This small molecule binds to this protein.
Small molecule (SMILES): O=C(NCCC(F)(F)F)c1ccc(-c2csc(CNS(=O)(=O)c3ccccc3)n2)cc1

Sequence of chain 1.A:
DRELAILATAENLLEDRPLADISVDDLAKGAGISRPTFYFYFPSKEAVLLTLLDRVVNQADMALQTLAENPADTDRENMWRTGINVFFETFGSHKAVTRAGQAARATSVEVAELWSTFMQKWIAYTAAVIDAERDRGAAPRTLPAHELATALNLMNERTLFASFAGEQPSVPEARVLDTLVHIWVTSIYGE

Binding-site contacts:
Ligand atom C19 contacts residue ALA107 of chain 1.A at 3.5 Å (hydrophobic).
Ligand atom C10 contacts residue TRP219 of chain 1.A at 3.5 Å (hydrophobic).
Ligand atom N1 contacts residue ASN188 of chain 1.A at 2.9 Å (h-bond).
Ligand atom C10 contacts residue PHE122 of chain 1.A at 3.7 Å (hydrophobic).
Ligand atom C12 contacts residue TYR160 of chain 1.A at 3.6 Å (hydrophobic).
Ligand atom O2 contacts residue LEU99 of chain 1.A at 3.7 Å.
Ligand atom S1 contacts residue VAL164 of chain 1.A at 3.6 Å.
Ligand atom C13 contacts residue TRP115 of chain 1.A at 3.3 Å (hydrophobic).
Ligand atom C7 contacts residue THR161 of chain 1.A at 3.2 Å.
Ligand atom C14 contacts residue MET114 of chain 1.A at 3.5 Å (hydrophobic).
Ligand atom C18 contacts residue ALA107 of chain 1.A at 3.1 Å (hydrophobic).
Ligand atom N2 contacts residue MET114 of chain 1.A at 3.2 Å (h-bond).
Ligand atom C12 contacts residue THR161 of chain 1.A at 3.6 Å.
Ligand atom C2 contacts residue PHE122 of chain 1.A at 3.6 Å (hydrophobic).
Ligand atom C9 contacts residue TRP219 of chain 1.A at 3.6 Å (hydrophobic).
Ligand atom O2 contacts residue LEU102 of chain 1.A at 3.4 Å.
Ligand atom F3 contacts residue PHE196 of chain 1.A at 3.4 Å.
Ligand atom O3 contacts residue TYR160 of chain 1.A at 3.1 Å (h-bond).
Ligand atom O1 contacts residue PHE122 of chain 1.A at 3.4 Å.
Ligand atom F1 contacts residue MET154 of chain 1.A at 3.7 Å.
Ligand atom N3 contacts residue TRP115 of chain 1.A at 3.7 Å.
Ligand atom C4 contacts residue PHE122 of chain 1.A at 3.5 Å (hydrophobic).
Ligand atom F2 contacts residue GLU192 of chain 1.A at 3.2 Å.
Ligand atom C3 contacts residue ASN188 of chain 1.A at 3.5 Å.
Ligand atom C14 contacts residue TRP115 of chain 1.A at 3.6 Å (hydrophobic).
Ligand atom S1 contacts residue TYR160 of chain 1.A at 3.4 Å.
Ligand atom N3 contacts residue GLY118 of chain 1.A at 3.6 Å.
Ligand atom F2 contacts residue ASN191 of chain 1.A at 3.4 Å.
Ligand atom S1 contacts residue TRP115 of chain 1.A at 3.6 Å.
Ligand atom C4 contacts residue ASN191 of chain 1.A at 3.6 Å.
Ligand atom F1 contacts residue TRP150 of chain 1.A at 3.4 Å.
Ligand atom C5 contacts residue PHE122 of chain 1.A at 3.3 Å (hydrophobic).
Ligand atom C19 contacts residue PRO106 of chain 1.A at 3.4 Å (hydrophobic).
Ligand atom F1 contacts residue GLU192 of chain 1.A at 3.4 Å.
Ligand atom F2 contacts residue LEU195 of chain 1.A at 3.4 Å.
Ligand atom O1 contacts residue ASN191 of chain 1.A at 2.9 Å (h-bond).
Ligand atom C6 contacts residue ASN188 of chain 1.A at 3.3 Å.
Ligand atom C6 contacts residue PHE122 of chain 1.A at 3.5 Å (hydrophobic).
Ligand atom F3 contacts residue PHE126 of chain 1.A at 3.6 Å.
Ligand atom C16 contacts residue MET114 of chain 1.A at 3.4 Å (hydrophobic).